A protein and the small-molecule ligand that binds it are described below.
Small molecule (SMILES): CC(=O)N[C@H]1[C@H](O[C@H]2[C@H](O)[C@@H](NC(C)=O)CO[C@@H]2CO[C@@H]2O[C@@H](C)[C@@H](O)[C@@H](O)[C@@H]2O)O[C@H](CO)[C@@H](O[C@@H]2O[C@H](CO)[C@@H](O)[C@H](O)[C@@H]2O)[C@@H]1O

Sequence of chain 3.G:
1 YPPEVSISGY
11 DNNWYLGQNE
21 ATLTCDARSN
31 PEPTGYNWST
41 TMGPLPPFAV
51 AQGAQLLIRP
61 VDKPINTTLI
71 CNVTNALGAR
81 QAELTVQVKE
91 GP

Binding-site contacts:
Ligand atom C5 contacts residue ASN66 of chain 3.G at 3.5 Å.
Ligand atom C1 contacts residue ASN66 of chain 3.G at 1.4 Å.
Ligand atom N2 contacts residue ASN66 of chain 3.G at 2.8 Å (h-bond).
Ligand atom O5 contacts residue ASN66 of chain 3.G at 2.2 Å (h-bond).
Ligand atom C3 contacts residue ASN66 of chain 3.G at 3.6 Å.
Ligand atom C8 contacts residue GLN87 of chain 3.G at 4.5 Å.
Ligand atom C4 contacts residue ASN66 of chain 3.G at 4.0 Å.
Ligand atom O7 contacts residue PRO64 of chain 3.G at 3.9 Å.
Ligand atom O7 contacts residue ASN66 of chain 3.G at 4.3 Å.
Ligand atom C8 contacts residue PRO64 of chain 3.G at 3.4 Å (hydrophobic).
Ligand atom N2 contacts residue PRO64 of chain 3.G at 4.3 Å.
Ligand atom C2 contacts residue ASN66 of chain 3.G at 2.2 Å.
Ligand atom N2 contacts residue ILE65 of chain 3.G at 4.4 Å.
Ligand atom C7 contacts residue ASN66 of chain 3.G at 4.0 Å.
Ligand atom C7 contacts residue PRO64 of chain 3.G at 3.8 Å (hydrophobic).